Sequence of chain 1.A:
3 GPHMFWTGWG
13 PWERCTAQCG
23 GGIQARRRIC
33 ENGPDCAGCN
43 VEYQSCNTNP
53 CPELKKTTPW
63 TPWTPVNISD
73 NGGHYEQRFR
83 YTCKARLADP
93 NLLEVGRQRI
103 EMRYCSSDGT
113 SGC

The small molecule below binds the protein below.
Small molecule (SMILES): OC[C@H]1O[C@H](O)[C@@H](O)[C@@H](O)[C@@H]1O

Sequence of chain 1.B:
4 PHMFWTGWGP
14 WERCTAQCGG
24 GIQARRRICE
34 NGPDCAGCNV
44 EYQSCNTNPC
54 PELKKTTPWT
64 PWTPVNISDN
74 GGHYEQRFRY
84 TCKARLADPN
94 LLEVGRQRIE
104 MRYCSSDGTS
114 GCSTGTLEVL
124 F

Binding-site contacts:
Ligand atom C5 contacts residue ARG30 of chain 1.A at 4.1 Å.
Ligand atom C3 contacts residue NO31 of chain 1.G at 4.0 Å.
Ligand atom C1 contacts residue ARG30 of chain 1.A at 3.7 Å.
Ligand atom C4 contacts residue ALA39 of chain 1.A at 4.2 Å (hydrophobic).
Ligand atom O5 contacts residue ARG30 of chain 1.A at 3.2 Å (salt-bridge).
Ligand atom O4 contacts residue ASP37 of chain 1.B at 4.2 Å.
Ligand atom C4 contacts residue TRP8 of chain 1.A at 4.2 Å (hydrophobic).
Ligand atom C3 contacts residue ALA39 of chain 1.A at 4.5 Å (hydrophobic).
Ligand atom O5 contacts residue TRP8 of chain 1.A at 2.3 Å.
Ligand atom C1 contacts residue TRP8 of chain 1.A at 1.5 Å (hydrophobic).
Ligand atom O2 contacts residue PHE7 of chain 1.A at 3.7 Å.
Ligand atom O4 contacts residue TRP8 of chain 1.A at 4.5 Å.
Ligand atom O2 contacts residue TRP8 of chain 1.A at 2.8 Å.
Ligand atom O6 contacts residue ARG30 of chain 1.A at 3.0 Å (salt-bridge).
Ligand atom C5 contacts residue ALA39 of chain 1.A at 4.3 Å (hydrophobic).
Ligand atom O3 contacts residue TRP8 of chain 1.A at 4.3 Å.
Ligand atom C2 contacts residue NO31 of chain 1.G at 3.2 Å.
Ligand atom O5 contacts residue ALA39 of chain 1.A at 3.6 Å (h-bond).
Ligand atom O2 contacts residue NO31 of chain 1.G at 2.5 Å (h-bond).
Ligand atom C1 contacts residue ALA39 of chain 1.A at 4.0 Å (hydrophobic).
Ligand atom C6 contacts residue TRP8 of chain 1.A at 4.2 Å (hydrophobic).
Ligand atom C2 contacts residue TRP8 of chain 1.A at 2.4 Å (hydrophobic).
Ligand atom C3 contacts residue TRP8 of chain 1.A at 3.7 Å (hydrophobic).
Ligand atom C5 contacts residue TRP8 of chain 1.A at 3.6 Å (hydrophobic).
Ligand atom C1 contacts residue NO31 of chain 1.G at 4.3 Å.
Ligand atom C2 contacts residue ALA39 of chain 1.A at 3.8 Å (hydrophobic).
Ligand atom O4 contacts residue ALA39 of chain 1.A at 3.2 Å (h-bond).
Ligand atom C6 contacts residue ARG30 of chain 1.A at 3.9 Å.